The small molecule below binds the protein below.
Small molecule (SMILES): CC(=O)[C@@H](O)[C@H](O)c1cccs1

Binding-site contacts:
Ligand atom C9 contacts residue ARG169 of chain 1.I at 4.4 Å.
Ligand atom O6 contacts residue ARG169 of chain 1.I at 2.8 Å.
Ligand atom C7 contacts residue ARG169 of chain 1.I at 3.4 Å.
Ligand atom C5 contacts residue SER201 of chain 1.I at 3.2 Å.
Ligand atom C8 contacts residue SER201 of chain 1.I at 3.6 Å.
Ligand atom C8 contacts residue LYS203 of chain 1.I at 3.5 Å.
Ligand atom C8 contacts residue ARG169 of chain 1.I at 3.6 Å.
Ligand atom C2 contacts residue ASP41 of chain 1.I at 3.9 Å.
Ligand atom C1 contacts residue TYR166 of chain 1.I at 4.0 Å (hydrophobic).
Ligand atom S11 contacts residue ARG169 of chain 1.I at 3.6 Å (salt-bridge).
Ligand atom C5 contacts residue ARG169 of chain 1.I at 3.4 Å.
Ligand atom C7 contacts residue LYS203 of chain 1.I at 4.1 Å.
Ligand atom C3 contacts residue SER201 of chain 1.I at 3.6 Å.
Ligand atom S11 contacts residue LYS203 of chain 1.I at 4.4 Å.
Ligand atom C10 contacts residue LYS203 of chain 1.I at 3.8 Å.
Ligand atom C9 contacts residue LYS203 of chain 1.I at 3.3 Å.
Ligand atom O12 contacts residue ASN63 of chain 1.I at 3.9 Å.
Ligand atom C9 contacts residue ASN168 of chain 1.I at 4.1 Å.
Ligand atom O12 contacts residue ASP41 of chain 1.I at 2.9 Å (salt-bridge).
Ligand atom O6 contacts residue SER201 of chain 1.I at 4.2 Å.
Ligand atom C1 contacts residue SER201 of chain 1.I at 3.7 Å.
Ligand atom C2 contacts residue SER201 of chain 1.I at 3.8 Å.
Ligand atom C10 contacts residue ARG169 of chain 1.I at 4.5 Å.
Ligand atom C8 contacts residue ASN168 of chain 1.I at 4.1 Å.
Ligand atom C1 contacts residue ALA200 of chain 1.I at 4.3 Å (hydrophobic).
Ligand atom C1 contacts residue ASP41 of chain 1.I at 4.3 Å.
Ligand atom C7 contacts residue SER201 of chain 1.I at 3.8 Å.

Sequence of chain 1.I:
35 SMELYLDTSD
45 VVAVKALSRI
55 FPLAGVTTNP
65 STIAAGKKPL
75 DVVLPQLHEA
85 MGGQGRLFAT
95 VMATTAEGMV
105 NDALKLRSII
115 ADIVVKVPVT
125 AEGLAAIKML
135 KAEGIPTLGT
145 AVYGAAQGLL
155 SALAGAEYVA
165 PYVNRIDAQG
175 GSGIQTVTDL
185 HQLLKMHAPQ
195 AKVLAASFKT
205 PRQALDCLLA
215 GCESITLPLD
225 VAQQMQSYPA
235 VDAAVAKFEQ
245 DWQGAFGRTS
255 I